Sequence of chain 4.C:
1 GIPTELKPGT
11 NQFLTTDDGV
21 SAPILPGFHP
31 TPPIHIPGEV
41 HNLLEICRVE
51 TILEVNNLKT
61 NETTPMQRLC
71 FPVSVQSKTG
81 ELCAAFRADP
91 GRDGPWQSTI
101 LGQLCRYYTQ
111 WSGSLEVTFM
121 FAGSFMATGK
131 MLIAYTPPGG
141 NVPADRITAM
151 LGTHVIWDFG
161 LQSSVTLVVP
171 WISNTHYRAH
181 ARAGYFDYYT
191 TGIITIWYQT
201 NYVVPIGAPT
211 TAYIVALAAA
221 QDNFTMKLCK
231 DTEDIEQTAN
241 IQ

Sequence of chain 3.C:
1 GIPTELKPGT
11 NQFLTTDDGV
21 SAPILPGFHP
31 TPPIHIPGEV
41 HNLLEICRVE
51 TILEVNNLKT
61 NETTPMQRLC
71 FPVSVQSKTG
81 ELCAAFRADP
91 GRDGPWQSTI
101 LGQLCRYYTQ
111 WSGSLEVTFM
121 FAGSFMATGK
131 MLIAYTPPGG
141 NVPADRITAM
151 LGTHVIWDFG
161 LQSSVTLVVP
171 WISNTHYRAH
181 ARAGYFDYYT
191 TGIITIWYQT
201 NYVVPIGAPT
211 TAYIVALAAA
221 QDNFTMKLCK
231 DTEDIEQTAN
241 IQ

Binding-site contacts:
Ligand atom CAP contacts residue LEU113 of chain 4.A at 3.6 Å (hydrophobic).
Ligand atom CAG contacts residue GLN202 of chain 4.A at 3.5 Å.
Ligand atom CAF contacts residue MET114 of chain 4.A at 3.1 Å (hydrophobic).
Ligand atom NBC contacts residue ASN228 of chain 4.A at 3.7 Å.
Ligand atom CAJ contacts residue TYR155 of chain 4.A at 3.5 Å (hydrophobic).
Ligand atom CAK contacts residue PHE135 of chain 4.A at 3.3 Å (hydrophobic).
Ligand atom OAC contacts residue ASP112 of chain 4.A at 3.8 Å.
Ligand atom CAS contacts residue TYR201 of chain 4.A at 3.9 Å (hydrophobic).
Ligand atom NAU contacts residue MET114 of chain 4.A at 3.9 Å.
Ligand atom CAG contacts residue TRP203 of chain 4.A at 3.7 Å (hydrophobic).
Ligand atom CAL contacts residue TYR155 of chain 4.A at 3.4 Å (hydrophobic).
Ligand atom CAE contacts residue GLN202 of chain 4.A at 3.6 Å.
Ligand atom CAN contacts residue PHE135 of chain 4.A at 3.8 Å (hydrophobic).
Ligand atom CAZ contacts residue ILE111 of chain 4.A at 3.9 Å (hydrophobic).
Ligand atom CAS contacts residue ASN228 of chain 4.A at 3.5 Å.
Ligand atom OAC contacts residue LEU113 of chain 4.A at 3.4 Å (h-bond).
Ligand atom NBD contacts residue TRP203 of chain 4.A at 3.6 Å.
Ligand atom CAN contacts residue ILE111 of chain 4.A at 3.8 Å (hydrophobic).
Ligand atom CAE contacts residue ASN228 of chain 4.A at 3.6 Å.
Ligand atom NAT contacts residue TYR155 of chain 4.A at 3.9 Å.
Ligand atom CAD contacts residue PHE137 of chain 4.A at 3.9 Å (hydrophobic).
Ligand atom CAL contacts residue ILE111 of chain 4.A at 3.9 Å (hydrophobic).
Ligand atom CAA contacts residue PRO177 of chain 4.A at 3.2 Å (hydrophobic).
Ligand atom CAH contacts residue MET114 of chain 4.A at 3.5 Å (hydrophobic).
Ligand atom CBA contacts residue TRP203 of chain 4.A at 3.8 Å (hydrophobic).
Ligand atom CAA contacts residue VAL179 of chain 4.A at 3.5 Å (hydrophobic).
Ligand atom CAI contacts residue PHE135 of chain 4.A at 3.5 Å (hydrophobic).
Ligand atom CBB contacts residue LEU113 of chain 4.A at 3.7 Å (hydrophobic).
Ligand atom CAM contacts residue TYR155 of chain 4.A at 3.9 Å (hydrophobic).
Ligand atom NBD contacts residue ASN228 of chain 4.A at 3.7 Å.
Ligand atom CAO contacts residue MET230 of chain 4.A at 3.6 Å (hydrophobic).
Ligand atom CAG contacts residue ASN228 of chain 4.A at 3.3 Å.
Ligand atom CAQ contacts residue LEU113 of chain 4.A at 3.6 Å (hydrophobic).
Ligand atom CBA contacts residue ASN228 of chain 4.A at 3.7 Å.
Ligand atom CAR contacts residue ASN228 of chain 4.A at 3.7 Å.
Ligand atom CAX contacts residue ASN228 of chain 4.A at 3.8 Å.
Ligand atom CAR contacts residue TYR201 of chain 4.A at 3.5 Å (hydrophobic).
Ligand atom OAW contacts residue MET195 of chain 4.A at 3.4 Å.
Ligand atom CAF contacts residue ASP112 of chain 4.A at 3.9 Å.
Ligand atom CAS contacts residue TRP203 of chain 4.A at 3.4 Å (hydrophobic).

Sequence of chain 4.A:
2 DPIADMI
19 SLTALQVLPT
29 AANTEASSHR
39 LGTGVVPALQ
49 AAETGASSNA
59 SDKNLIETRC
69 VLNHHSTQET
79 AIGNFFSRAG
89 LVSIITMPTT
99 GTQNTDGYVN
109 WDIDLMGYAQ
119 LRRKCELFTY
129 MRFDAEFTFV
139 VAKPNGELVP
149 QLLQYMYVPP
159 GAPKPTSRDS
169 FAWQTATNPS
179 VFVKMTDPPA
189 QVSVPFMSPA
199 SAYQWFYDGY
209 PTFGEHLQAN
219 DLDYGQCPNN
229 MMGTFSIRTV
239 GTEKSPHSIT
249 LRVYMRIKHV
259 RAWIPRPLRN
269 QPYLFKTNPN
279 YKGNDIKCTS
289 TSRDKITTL

The protein below binds the small molecule below.
Small molecule (SMILES): CCO/N=C/c1ccc(OCC[C@@H](C)CCN2CCN(c3ccncc3)C2=O)cc1